Binding-site contacts:
Ligand atom C16 contacts residue THR18 of chain 1.B at 3.5 Å.
Ligand atom C1 contacts residue THR85 of chain 1.B at 3.5 Å.
Ligand atom C16 contacts residue ALA229 of chain 1.B at 3.6 Å (hydrophobic).
Ligand atom C34 contacts residue ARG82 of chain 1.B at 3.5 Å.
Ligand atom O17 contacts residue TYR20 of chain 1.B at 3.1 Å (h-bond).
Ligand atom O28 contacts residue SER84 of chain 1.B at 3.1 Å (h-bond).
Ligand atom O17 contacts residue THR18 of chain 1.B at 3.6 Å (h-bond).
Ligand atom O24 contacts residue ASP38 of chain 1.B at 2.5 Å (salt-bridge).
Ligand atom O24 contacts residue SER41 of chain 1.B at 3.5 Å (h-bond).
Ligand atom C10 contacts residue ALA122 of chain 1.B at 3.7 Å (hydrophobic).
Ligand atom C18 contacts residue THR227 of chain 1.B at 3.5 Å.
Ligand atom N33 contacts residue SER41 of chain 1.B at 3.5 Å.
Ligand atom C15 contacts residue GLY228 of chain 1.B at 3.3 Å.
Ligand atom C20 contacts residue ASP38 of chain 1.B at 3.5 Å.
Ligand atom C6 contacts residue THR85 of chain 1.B at 3.5 Å.
Ligand atom O39 contacts residue THR85 of chain 1.B at 2.7 Å (h-bond).
Ligand atom C20 contacts residue GLY228 of chain 1.B at 3.7 Å.
Ligand atom C30 contacts residue TYR83 of chain 1.B at 3.5 Å (hydrophobic).
Ligand atom C25 contacts residue GLY40 of chain 1.B at 3.5 Å.
Ligand atom C19 contacts residue ASP38 of chain 1.B at 3.6 Å.
Ligand atom C26 contacts residue GLY40 of chain 1.B at 3.5 Å.
Ligand atom C23 contacts residue ASP226 of chain 1.B at 3.5 Å.
Ligand atom N22 contacts residue ASP38 of chain 1.B at 2.7 Å (salt-bridge).
Ligand atom C38 contacts residue LEU224 of chain 1.B at 3.3 Å (hydrophobic).
Ligand atom N33 contacts residue GLN135 of chain 1.B at 3.6 Å (h-bond).
Ligand atom C18 contacts residue TYR162 of chain 1.B at 3.6 Å (hydrophobic).
Ligand atom C14 contacts residue THR18 of chain 1.B at 3.1 Å.
Ligand atom O36 contacts residue GLN135 of chain 1.B at 3.4 Å (h-bond).
Ligand atom C38 contacts residue ILE305 of chain 1.B at 3.4 Å (hydrophobic).
Ligand atom C37 contacts residue ILE305 of chain 1.B at 3.7 Å (hydrophobic).
Ligand atom N22 contacts residue GLY228 of chain 1.B at 2.6 Å (h-bond).
Ligand atom C18 contacts residue TYR20 of chain 1.B at 3.2 Å (hydrophobic).
Ligand atom N33 contacts residue GLY40 of chain 1.B at 3.5 Å (h-bond).
Ligand atom O17 contacts residue GLN19 of chain 1.B at 3.4 Å.
Ligand atom C9 contacts residue PHE124 of chain 1.B at 3.6 Å (hydrophobic).
Ligand atom N22 contacts residue ASP226 of chain 1.B at 2.9 Å (salt-bridge).
Ligand atom C4 contacts residue GLY228 of chain 1.B at 3.6 Å.
Ligand atom C14 contacts residue SER230 of chain 1.B at 3.3 Å.
Ligand atom O24 contacts residue GLY40 of chain 1.B at 3.1 Å.
Ligand atom N27 contacts residue GLY40 of chain 1.B at 2.8 Å (h-bond).

Sequence of chain 1.B:
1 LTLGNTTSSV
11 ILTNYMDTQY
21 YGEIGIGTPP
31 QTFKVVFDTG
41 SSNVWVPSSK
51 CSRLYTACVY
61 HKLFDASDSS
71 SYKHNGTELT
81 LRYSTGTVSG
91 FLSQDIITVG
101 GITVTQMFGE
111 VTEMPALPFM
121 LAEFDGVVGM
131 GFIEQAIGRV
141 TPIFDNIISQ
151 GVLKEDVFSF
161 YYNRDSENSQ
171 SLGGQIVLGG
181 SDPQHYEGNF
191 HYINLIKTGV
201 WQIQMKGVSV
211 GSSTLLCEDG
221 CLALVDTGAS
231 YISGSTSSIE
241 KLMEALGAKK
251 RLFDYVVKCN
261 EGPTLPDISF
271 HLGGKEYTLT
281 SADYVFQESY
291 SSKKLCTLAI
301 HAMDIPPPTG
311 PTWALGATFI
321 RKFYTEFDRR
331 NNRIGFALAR

The protein below binds the small molecule below.
Small molecule (SMILES): COCCCOc1ccccc1N1CCN(C[C@H](N)[C@@H](O)C[C@H](C(=O)NCC(C)(C)C(N)=O)C(C)C)CC1=O